Binding-site contacts:
Ligand atom C4 contacts residue HIS34 of chain 3.A at 3.2 Å.
Ligand atom C5 contacts residue PHE290 of chain 3.A at 4.0 Å (hydrophobic).
Ligand atom C2 contacts residue HIS128 of chain 3.A at 4.0 Å.
Ligand atom C6 contacts residue PHE290 of chain 3.A at 3.8 Å (hydrophobic).
Ligand atom C1 contacts residue GLU266 of chain 3.A at 3.4 Å.
Ligand atom C2 contacts residue HIS129 of chain 3.A at 3.5 Å.
Ligand atom C6 contacts residue GLU266 of chain 3.A at 4.2 Å.
Ligand atom C4 contacts residue PHE290 of chain 3.A at 4.0 Å (hydrophobic).
Ligand atom O1 contacts residue GLU266 of chain 3.A at 3.7 Å.
Ligand atom C1 contacts residue ARG254 of chain 3.A at 4.1 Å.
Ligand atom O5 contacts residue ASP224 of chain 3.A at 3.4 Å (salt-bridge).
Ligand atom O4 contacts residue GLU66 of chain 3.A at 4.2 Å.
Ligand atom O5 contacts residue GLU266 of chain 3.A at 3.2 Å (salt-bridge).
Ligand atom O2 contacts residue TRP67 of chain 3.A at 3.1 Å (h-bond).
Ligand atom O2 contacts residue HIS129 of chain 3.A at 2.9 Å (h-bond).
Ligand atom C2 contacts residue ASP224 of chain 3.A at 3.4 Å.
Ligand atom O3 contacts residue HIS128 of chain 3.A at 2.8 Å.
Ligand atom C5 contacts residue GLU266 of chain 3.A at 3.7 Å.
Ligand atom C1 contacts residue ASP224 of chain 3.A at 3.4 Å.
Ligand atom O1 contacts residue ARG254 of chain 3.A at 3.5 Å (salt-bridge).
Ligand atom O4 contacts residue HIS34 of chain 3.A at 2.5 Å (h-bond).
Ligand atom O3 contacts residue TRP67 of chain 3.A at 3.4 Å (h-bond).
Ligand atom C3 contacts residue TRP67 of chain 3.A at 4.0 Å (hydrophobic).
Ligand atom O2 contacts residue ASP224 of chain 3.A at 4.1 Å.
Ligand atom O4 contacts residue ASP224 of chain 3.A at 4.1 Å.
Ligand atom C3 contacts residue GLU66 of chain 3.A at 3.1 Å.
Ligand atom C4 contacts residue HIS128 of chain 3.A at 3.8 Å.
Ligand atom C2 contacts residue TRP67 of chain 3.A at 4.1 Å (hydrophobic).
Ligand atom C5 contacts residue HIS34 of chain 3.A at 4.0 Å.
Ligand atom C4 contacts residue GLU66 of chain 3.A at 3.7 Å.
Ligand atom C6 contacts residue HIS34 of chain 3.A at 3.7 Å.
Ligand atom O4 contacts residue TYR171 of chain 3.A at 3.6 Å.
Ligand atom O3 contacts residue HIS129 of chain 3.A at 4.0 Å.
Ligand atom O5 contacts residue ARG254 of chain 3.A at 3.6 Å.
Ligand atom O1 contacts residue ASP224 of chain 3.A at 2.7 Å (salt-bridge).
Ligand atom O1 contacts residue MET225 of chain 3.A at 4.1 Å.
Ligand atom C3 contacts residue HIS128 of chain 3.A at 3.7 Å.
Ligand atom C6 contacts residue PHE32 of chain 3.A at 3.7 Å (hydrophobic).
Ligand atom O4 contacts residue HIS128 of chain 3.A at 2.8 Å (h-bond).
Ligand atom O3 contacts residue GLU66 of chain 3.A at 2.3 Å (salt-bridge).

The protein below binds the small molecule below.
Small molecule (SMILES): C[C@@H]1O[C@H](O)[C@@H](O)[C@H](O)[C@@H]1O

Sequence of chain 3.A:
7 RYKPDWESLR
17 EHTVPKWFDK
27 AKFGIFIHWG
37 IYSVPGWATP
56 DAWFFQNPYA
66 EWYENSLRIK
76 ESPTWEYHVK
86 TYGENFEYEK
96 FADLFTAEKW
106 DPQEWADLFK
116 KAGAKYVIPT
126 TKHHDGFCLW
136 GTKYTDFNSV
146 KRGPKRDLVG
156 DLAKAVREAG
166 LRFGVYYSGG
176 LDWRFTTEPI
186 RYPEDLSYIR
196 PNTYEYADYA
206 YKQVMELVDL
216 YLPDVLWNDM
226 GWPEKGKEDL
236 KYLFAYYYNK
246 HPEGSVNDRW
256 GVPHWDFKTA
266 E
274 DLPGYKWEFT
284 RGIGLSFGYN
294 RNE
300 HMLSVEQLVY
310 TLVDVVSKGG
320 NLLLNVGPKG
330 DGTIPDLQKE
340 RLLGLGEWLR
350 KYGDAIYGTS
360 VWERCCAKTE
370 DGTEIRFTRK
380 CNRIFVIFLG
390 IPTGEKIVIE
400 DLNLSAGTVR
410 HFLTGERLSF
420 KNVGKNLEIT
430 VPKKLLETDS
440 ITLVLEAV